Binding-site contacts:
Ligand atom O6 contacts residue ILE1114 of chain 1.A at 4.0 Å.
Ligand atom C5 contacts residue HIS1101 of chain 1.A at 3.5 Å.
Ligand atom C8 contacts residue ASN1098 of chain 1.A at 3.4 Å.
Ligand atom O7 contacts residue ASN1098 of chain 1.A at 3.3 Å (h-bond).
Ligand atom O6 contacts residue HIS1101 of chain 1.A at 3.5 Å.
Ligand atom O4 contacts residue HIS1101 of chain 1.A at 3.8 Å.
Ligand atom C3 contacts residue THR1100 of chain 1.A at 4.0 Å.
Ligand atom C8 contacts residue HIS1101 of chain 1.A at 3.9 Å.
Ligand atom C8 contacts residue THR1100 of chain 1.A at 3.5 Å.
Ligand atom C1 contacts residue ASN1098 of chain 1.A at 1.4 Å.
Ligand atom O5 contacts residue ASN1098 of chain 1.A at 2.4 Å (h-bond).
Ligand atom C7 contacts residue HIS1101 of chain 1.A at 3.7 Å.
Ligand atom C5 contacts residue PHE1103 of chain 1.A at 3.8 Å (hydrophobic).
Ligand atom C4 contacts residue ASN1098 of chain 1.A at 4.2 Å.
Ligand atom C2 contacts residue THR1100 of chain 1.A at 4.1 Å.
Ligand atom C3 contacts residue HIS1101 of chain 1.A at 4.2 Å.
Ligand atom N2 contacts residue THR1100 of chain 1.A at 3.2 Å (h-bond).
Ligand atom C6 contacts residue HIS1101 of chain 1.A at 4.2 Å.
Ligand atom C7 contacts residue THR1100 of chain 1.A at 3.9 Å.
Ligand atom C4 contacts residue HIS1101 of chain 1.A at 4.0 Å.
Ligand atom C6 contacts residue PHE1103 of chain 1.A at 3.5 Å (hydrophobic).
Ligand atom O5 contacts residue HIS1101 of chain 1.A at 4.4 Å.
Ligand atom C2 contacts residue ASN1098 of chain 1.A at 2.4 Å.
Ligand atom C1 contacts residue PHE1103 of chain 1.A at 4.2 Å (hydrophobic).
Ligand atom C3 contacts residue ASN1098 of chain 1.A at 3.8 Å.
Ligand atom O6 contacts residue PHE1103 of chain 1.A at 3.5 Å.
Ligand atom C1 contacts residue HIS1101 of chain 1.A at 4.4 Å.
Ligand atom O5 contacts residue PHE1103 of chain 1.A at 3.4 Å.
Ligand atom C5 contacts residue ASN1098 of chain 1.A at 3.6 Å.
Ligand atom O7 contacts residue HIS1101 of chain 1.A at 3.3 Å (h-bond).
Ligand atom C1 contacts residue THR1100 of chain 1.A at 4.2 Å.
Ligand atom C7 contacts residue ASN1098 of chain 1.A at 3.2 Å.
Ligand atom N2 contacts residue ASN1098 of chain 1.A at 2.8 Å (h-bond).

Sequence of chain 1.A:
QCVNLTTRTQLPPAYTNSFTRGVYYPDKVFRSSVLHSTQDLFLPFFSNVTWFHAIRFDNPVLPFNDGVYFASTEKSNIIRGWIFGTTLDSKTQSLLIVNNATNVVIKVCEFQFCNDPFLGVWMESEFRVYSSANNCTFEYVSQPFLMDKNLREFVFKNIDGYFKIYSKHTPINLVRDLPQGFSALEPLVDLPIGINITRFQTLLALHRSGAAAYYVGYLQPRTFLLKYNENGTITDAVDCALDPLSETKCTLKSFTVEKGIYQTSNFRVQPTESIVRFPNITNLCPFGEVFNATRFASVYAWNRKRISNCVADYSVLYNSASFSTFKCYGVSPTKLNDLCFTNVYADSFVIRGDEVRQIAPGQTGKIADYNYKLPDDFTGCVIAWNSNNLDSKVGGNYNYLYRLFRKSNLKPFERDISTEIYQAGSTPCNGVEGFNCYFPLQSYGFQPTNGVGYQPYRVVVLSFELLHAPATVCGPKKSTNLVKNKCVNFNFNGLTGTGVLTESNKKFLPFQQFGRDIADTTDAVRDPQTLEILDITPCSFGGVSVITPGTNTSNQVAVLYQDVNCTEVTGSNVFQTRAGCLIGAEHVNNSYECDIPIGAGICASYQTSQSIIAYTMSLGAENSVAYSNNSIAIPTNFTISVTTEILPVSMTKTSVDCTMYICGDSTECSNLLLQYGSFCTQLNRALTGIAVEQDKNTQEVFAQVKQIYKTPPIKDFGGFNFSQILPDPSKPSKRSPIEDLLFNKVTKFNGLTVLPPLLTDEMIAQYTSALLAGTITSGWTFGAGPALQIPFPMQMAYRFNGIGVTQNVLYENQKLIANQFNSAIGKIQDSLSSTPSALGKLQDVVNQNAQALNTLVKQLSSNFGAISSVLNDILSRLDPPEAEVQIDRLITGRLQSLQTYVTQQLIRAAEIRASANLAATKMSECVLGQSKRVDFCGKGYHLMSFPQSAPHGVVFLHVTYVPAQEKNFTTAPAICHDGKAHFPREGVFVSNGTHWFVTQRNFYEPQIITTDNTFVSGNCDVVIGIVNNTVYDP

A protein and the small-molecule ligand that binds it are described below.
Small molecule (SMILES): CC(=O)N[C@H]1[C@H](O[C@H]2[C@H](O)[C@@H](NC(C)=O)CO[C@@H]2CO)O[C@H](CO)[C@@H](O)[C@@H]1O